Binding-site contacts:
Ligand atom C7 contacts residue SER59 of chain 1.BA at 3.6 Å.
Ligand atom C contacts residue PHE67 of chain 1.V at 3.5 Å (hydrophobic).
Ligand atom CE2 contacts residue TYR69 of chain 1.V at 3.9 Å (hydrophobic).
Ligand atom N contacts residue PHE67 of chain 1.V at 3.8 Å.
Ligand atom N contacts residue PHE89 of chain 1.BA at 3.7 Å.
Ligand atom CD contacts residue PHE67 of chain 1.V at 3.8 Å (hydrophobic).
Ligand atom CB contacts residue LEU97 of chain 1.V at 3.6 Å (hydrophobic).
Ligand atom O contacts residue TYR69 of chain 1.V at 2.9 Å (h-bond).
Ligand atom C5 contacts residue LEU55 of chain 1.BA at 3.8 Å (hydrophobic).
Ligand atom C2 contacts residue LEU55 of chain 1.BA at 3.7 Å (hydrophobic).
Ligand atom CB contacts residue LEU198 of chain 1.V at 3.7 Å (hydrophobic).
Ligand atom N contacts residue TYR69 of chain 1.V at 3.0 Å (h-bond).
Ligand atom C8 contacts residue GLU33 of chain 1.V at 3.9 Å.
Ligand atom CD1 contacts residue PHE89 of chain 1.BA at 3.4 Å (hydrophobic).
Ligand atom CD contacts residue TYR69 of chain 1.V at 3.5 Å (hydrophobic).
Ligand atom CE1 contacts residue LEU121 of chain 1.V at 3.9 Å (hydrophobic).
Ligand atom O contacts residue PHE89 of chain 1.BA at 3.9 Å.
Ligand atom C8 contacts residue SER59 of chain 1.BA at 3.4 Å.
Ligand atom CD2 contacts residue TYR69 of chain 1.V at 3.7 Å (hydrophobic).
Ligand atom C contacts residue TYR69 of chain 1.V at 3.9 Å (hydrophobic).
Ligand atom O contacts residue PHE119 of chain 1.V at 3.5 Å.
Ligand atom CE1 contacts residue THR86 of chain 1.BA at 3.8 Å.
Ligand atom CB contacts residue PHE67 of chain 1.V at 3.4 Å (hydrophobic).
Ligand atom CD2 contacts residue LEU97 of chain 1.V at 3.9 Å (hydrophobic).
Ligand atom C4 contacts residue ILE35 of chain 1.V at 3.6 Å (hydrophobic).
Ligand atom O contacts residue PHE67 of chain 1.V at 3.6 Å.
Ligand atom C1 contacts residue LEU55 of chain 1.BA at 3.8 Å (hydrophobic).
Ligand atom C7 contacts residue GLU33 of chain 1.V at 3.5 Å.
Ligand atom C2 contacts residue TYR69 of chain 1.V at 3.2 Å (hydrophobic).
Ligand atom C contacts residue PHE89 of chain 1.BA at 3.8 Å (hydrophobic).
Ligand atom CZ contacts residue THR86 of chain 1.BA at 3.1 Å.
Ligand atom CM contacts residue LEU198 of chain 1.V at 3.6 Å (hydrophobic).
Ligand atom CA contacts residue PHE67 of chain 1.V at 3.6 Å (hydrophobic).
Ligand atom C8 contacts residue ARG29 of chain 1.V at 3.4 Å.
Ligand atom CA contacts residue PHE89 of chain 1.BA at 3.6 Å (hydrophobic).
Ligand atom CZ contacts residue LEU121 of chain 1.V at 3.8 Å (hydrophobic).
Ligand atom C1 contacts residue TYR69 of chain 1.V at 3.6 Å (hydrophobic).
Ligand atom CA contacts residue PHE67 of chain 1.V at 3.8 Å (hydrophobic).
Ligand atom CE2 contacts residue LEU55 of chain 1.BA at 3.9 Å (hydrophobic).
Ligand atom CE contacts residue GLU33 of chain 1.V at 3.7 Å.

Sequence of chain 1.BA:
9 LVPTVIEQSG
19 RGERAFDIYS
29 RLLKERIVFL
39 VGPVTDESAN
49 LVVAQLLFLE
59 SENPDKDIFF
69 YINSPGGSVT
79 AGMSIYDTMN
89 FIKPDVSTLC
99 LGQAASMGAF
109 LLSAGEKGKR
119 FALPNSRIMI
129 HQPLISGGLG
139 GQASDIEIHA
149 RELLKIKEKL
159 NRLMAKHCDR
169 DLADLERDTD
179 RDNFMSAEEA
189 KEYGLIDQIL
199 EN

Sequence of chain 1.V:
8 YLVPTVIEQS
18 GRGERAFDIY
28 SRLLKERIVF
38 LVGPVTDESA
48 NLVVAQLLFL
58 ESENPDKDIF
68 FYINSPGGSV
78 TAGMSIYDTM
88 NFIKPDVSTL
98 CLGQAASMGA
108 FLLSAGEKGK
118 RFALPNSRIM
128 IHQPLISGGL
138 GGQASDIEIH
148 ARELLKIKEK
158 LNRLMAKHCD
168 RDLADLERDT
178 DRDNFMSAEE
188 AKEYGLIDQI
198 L

This protein binds this small molecule.
Small molecule (SMILES): C/C=C/C=C/C=C/C(=O)N[C@@H](Cc1ccccc1)C(=O)N[C@H]1COC(=O)[C@@H]2C[C@@H](C)CN2C(=O)[C@H](C)NC(=O)[C@H](C)N(C)C(=O)[C@@H]2CCCN2C1=O